This protein binds this small molecule.
Small molecule (SMILES): CC(C)(O)C(=O)Nc1ccc([N+](=O)[O-])c(C(F)(F)F)c1

Sequence of chain 1.A:
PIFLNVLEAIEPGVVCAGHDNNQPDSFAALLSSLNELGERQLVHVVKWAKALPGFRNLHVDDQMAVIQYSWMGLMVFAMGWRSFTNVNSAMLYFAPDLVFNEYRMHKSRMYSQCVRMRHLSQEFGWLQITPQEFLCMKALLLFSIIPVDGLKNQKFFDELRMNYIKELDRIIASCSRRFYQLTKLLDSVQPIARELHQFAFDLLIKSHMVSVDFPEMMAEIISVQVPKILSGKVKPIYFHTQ

Binding-site contacts:
Ligand atom O1 contacts residue MET76 of chain 1.A at 3.0 Å (h-bond).
Ligand atom N1 contacts residue MET76 of chain 1.A at 4.0 Å.
Ligand atom F2 contacts residue VAL77 of chain 1.A at 2.9 Å.
Ligand atom F3 contacts residue MET118 of chain 1.A at 3.9 Å.
Ligand atom O1 contacts residue ARG83 of chain 1.A at 3.4 Å (salt-bridge).
Ligand atom C11 contacts residue ASN36 of chain 1.A at 3.7 Å.
Ligand atom O10 contacts residue MET73 of chain 1.A at 3.1 Å.
Ligand atom C5 contacts residue LEU35 of chain 1.A at 3.8 Å (hydrophobic).
Ligand atom O2 contacts residue ARG83 of chain 1.A at 3.4 Å (salt-bridge).
Ligand atom C1 contacts residue LEU35 of chain 1.A at 4.1 Å (hydrophobic).
Ligand atom C13 contacts residue ASN36 of chain 1.A at 3.6 Å.
Ligand atom C2 contacts residue LEU204 of chain 1.A at 3.7 Å (hydrophobic).
Ligand atom C5 contacts residue LEU38 of chain 1.A at 4.0 Å (hydrophobic).
Ligand atom F1 contacts residue MET118 of chain 1.A at 3.8 Å.
Ligand atom C5 contacts residue GLY39 of chain 1.A at 3.9 Å.
Ligand atom F2 contacts residue MET76 of chain 1.A at 3.1 Å.
Ligand atom O2 contacts residue PHE95 of chain 1.A at 3.8 Å.
Ligand atom F3 contacts residue MET80 of chain 1.A at 3.5 Å.
Ligand atom C6 contacts residue GLY39 of chain 1.A at 3.7 Å.
Ligand atom F3 contacts residue VAL77 of chain 1.A at 4.0 Å.
Ligand atom N1 contacts residue GLN42 of chain 1.A at 3.5 Å (h-bond).
Ligand atom C6 contacts residue LEU35 of chain 1.A at 3.2 Å (hydrophobic).
Ligand atom F1 contacts residue LEU204 of chain 1.A at 3.2 Å.
Ligand atom N9 contacts residue LEU35 of chain 1.A at 4.0 Å.
Ligand atom F1 contacts residue VAL77 of chain 1.A at 3.5 Å.
Ligand atom C12 contacts residue ASN36 of chain 1.A at 3.0 Å.
Ligand atom O1 contacts residue MET80 of chain 1.A at 3.6 Å.
Ligand atom O1 contacts residue GLN42 of chain 1.A at 3.4 Å (h-bond).
Ligand atom C7 contacts residue VAL77 of chain 1.A at 3.9 Å (hydrophobic).
Ligand atom N1 contacts residue PHE95 of chain 1.A at 4.0 Å.
Ligand atom C13 contacts residue LEU32 of chain 1.A at 3.8 Å (hydrophobic).
Ligand atom O2 contacts residue GLN42 of chain 1.A at 2.3 Å (h-bond).
Ligand atom F3 contacts residue PHE95 of chain 1.A at 3.5 Å.
Ligand atom O11 contacts residue ASN36 of chain 1.A at 3.0 Å (h-bond).
Ligand atom C13 contacts residue PHE207 of chain 1.A at 4.1 Å (hydrophobic).
Ligand atom O11 contacts residue LEU35 of chain 1.A at 3.5 Å.
Ligand atom O2 contacts residue LEU38 of chain 1.A at 3.6 Å.
Ligand atom N1 contacts residue ARG83 of chain 1.A at 3.9 Å.
Ligand atom C4 contacts residue PHE95 of chain 1.A at 3.8 Å (hydrophobic).
Ligand atom C3 contacts residue PHE95 of chain 1.A at 3.8 Å (hydrophobic).